Binding-site contacts:
Ligand atom FAH contacts residue GLU393 of chain 1.D at 3.3 Å.
Ligand atom CAZ contacts residue GLU696 of chain 1.D at 3.6 Å.
Ligand atom PBA contacts residue SER645 of chain 1.D at 3.4 Å.
Ligand atom CAJ contacts residue TYR723 of chain 1.D at 3.2 Å (hydrophobic).
Ligand atom NAY contacts residue TYR441 of chain 1.D at 3.6 Å.
Ligand atom CAV contacts residue TYR441 of chain 1.D at 3.8 Å (hydrophobic).
Ligand atom FAF contacts residue GLU696 of chain 1.D at 2.7 Å.
Ligand atom CAL contacts residue THR677 of chain 1.D at 3.4 Å.
Ligand atom CAM contacts residue GLU696 of chain 1.D at 3.8 Å.
Ligand atom FAF contacts residue MET699 of chain 1.D at 3.4 Å.
Ligand atom FAG contacts residue PRO469 of chain 1.D at 3.6 Å.
Ligand atom CAU contacts residue TYR441 of chain 1.D at 3.7 Å (hydrophobic).
Ligand atom CAJ contacts residue PRO469 of chain 1.D at 3.8 Å (hydrophobic).
Ligand atom OAD contacts residue SER645 of chain 1.D at 2.7 Å (h-bond).
Ligand atom CAZ contacts residue TYR723 of chain 1.D at 3.3 Å (hydrophobic).
Ligand atom OAC contacts residue SER645 of chain 1.D at 3.5 Å (h-bond).
Ligand atom OAB contacts residue ARG476 of chain 1.D at 3.0 Å (salt-bridge).
Ligand atom OAE contacts residue SER645 of chain 1.D at 3.0 Å (h-bond).
Ligand atom CAS contacts residue TYR441 of chain 1.D at 3.7 Å (hydrophobic).
Ligand atom OAB contacts residue TYR441 of chain 1.D at 3.8 Å.
Ligand atom OAA contacts residue THR471 of chain 1.D at 2.9 Å (h-bond).
Ligand atom FAH contacts residue TYR441 of chain 1.D at 3.7 Å.
Ligand atom NAP contacts residue THR471 of chain 1.D at 3.3 Å (h-bond).
Ligand atom OAQ contacts residue THR677 of chain 1.D at 2.6 Å (h-bond).
Ligand atom FAG contacts residue TYR396 of chain 1.D at 3.6 Å.
Ligand atom CAS contacts residue GLU696 of chain 1.D at 3.4 Å.
Ligand atom CAW contacts residue TYR441 of chain 1.D at 3.6 Å (hydrophobic).
Ligand atom CAS contacts residue TYR723 of chain 1.D at 3.5 Å (hydrophobic).
Ligand atom FAG contacts residue TYR723 of chain 1.D at 2.8 Å.
Ligand atom OAE contacts residue GLY644 of chain 1.D at 3.4 Å.
Ligand atom NAP contacts residue TYR441 of chain 1.D at 3.7 Å.
Ligand atom OAD contacts residue GLU696 of chain 1.D at 3.7 Å.
Ligand atom FAF contacts residue THR698 of chain 1.D at 3.6 Å.
Ligand atom FAF contacts residue TYR723 of chain 1.D at 3.1 Å.
Ligand atom FAH contacts residue MET699 of chain 1.D at 3.5 Å.
Ligand atom CAT contacts residue TYR441 of chain 1.D at 3.7 Å (hydrophobic).
Ligand atom OAA contacts residue ARG476 of chain 1.D at 2.6 Å (salt-bridge).
Ligand atom CAK contacts residue THR677 of chain 1.D at 3.4 Å.
Ligand atom CAT contacts residue THR471 of chain 1.D at 3.2 Å.
Ligand atom NAP contacts residue PRO469 of chain 1.D at 3.1 Å (h-bond).

Sequence of chain 1.D:
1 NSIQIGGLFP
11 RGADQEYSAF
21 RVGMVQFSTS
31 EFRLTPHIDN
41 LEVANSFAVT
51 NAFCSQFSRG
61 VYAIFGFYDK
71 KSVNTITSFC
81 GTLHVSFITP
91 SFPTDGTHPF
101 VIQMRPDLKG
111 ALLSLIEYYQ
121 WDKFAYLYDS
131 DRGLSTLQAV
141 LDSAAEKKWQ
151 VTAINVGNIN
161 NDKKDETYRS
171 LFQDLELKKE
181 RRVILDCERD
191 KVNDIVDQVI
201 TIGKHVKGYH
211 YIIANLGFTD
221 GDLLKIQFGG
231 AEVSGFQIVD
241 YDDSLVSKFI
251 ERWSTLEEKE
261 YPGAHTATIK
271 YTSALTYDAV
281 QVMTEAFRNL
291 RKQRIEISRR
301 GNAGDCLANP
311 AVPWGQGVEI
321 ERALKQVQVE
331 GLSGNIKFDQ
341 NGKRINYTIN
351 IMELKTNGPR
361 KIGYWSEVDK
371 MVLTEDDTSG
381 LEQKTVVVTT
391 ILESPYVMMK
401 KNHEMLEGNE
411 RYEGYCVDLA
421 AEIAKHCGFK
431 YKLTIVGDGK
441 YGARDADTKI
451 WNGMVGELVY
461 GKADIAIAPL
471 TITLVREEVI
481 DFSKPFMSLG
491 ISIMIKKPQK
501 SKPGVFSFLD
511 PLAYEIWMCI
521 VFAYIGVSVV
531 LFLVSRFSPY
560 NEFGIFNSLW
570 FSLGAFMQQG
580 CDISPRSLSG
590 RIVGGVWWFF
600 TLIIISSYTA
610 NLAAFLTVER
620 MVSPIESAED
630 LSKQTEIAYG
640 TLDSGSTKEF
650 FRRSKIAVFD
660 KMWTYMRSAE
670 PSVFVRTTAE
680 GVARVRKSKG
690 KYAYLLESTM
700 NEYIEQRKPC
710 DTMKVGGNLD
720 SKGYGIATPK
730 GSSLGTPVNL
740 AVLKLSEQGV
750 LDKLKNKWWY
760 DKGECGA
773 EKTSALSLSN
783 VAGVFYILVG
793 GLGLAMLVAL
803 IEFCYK

A protein and the small-molecule ligand that binds it are described below.
Small molecule (SMILES): O=c1[nH]c2cc(C(F)(F)F)c(N3CCOCC3)cc2n(CP(=O)(O)O)c1=O